The small molecule below binds the protein below.
Small molecule (SMILES): Nc1ncnc2[nH]cnc12

Binding-site contacts:
Ligand atom N1 contacts residue MET183 of chain 1.C at 3.2 Å (h-bond).
Ligand atom C5 contacts residue GLY108 of chain 1.C at 3.7 Å.
Ligand atom C8 contacts residue ASP228 of chain 1.C at 3.5 Å.
Ligand atom C5 contacts residue ASP228 of chain 1.C at 3.8 Å.
Ligand atom C2 contacts residue GLN181 of chain 1.C at 3.5 Å.
Ligand atom N9 contacts residue SER106 of chain 1.C at 4.0 Å.
Ligand atom C8 contacts residue SER227 of chain 1.C at 3.5 Å.
Ligand atom N7 contacts residue ASP228 of chain 1.C at 2.7 Å (salt-bridge).
Ligand atom N1 contacts residue GLN181 of chain 1.C at 4.0 Å.
Ligand atom C2 contacts residue MET204 of chain 1.C at 3.9 Å (hydrophobic).
Ligand atom N7 contacts residue ALA107 of chain 1.C at 3.4 Å.
Ligand atom C2 contacts residue MET183 of chain 1.C at 4.0 Å (hydrophobic).
Ligand atom N7 contacts residue GLY108 of chain 1.C at 3.3 Å (h-bond).
Ligand atom C4 contacts residue GLU203 of chain 1.C at 4.0 Å.
Ligand atom C8 contacts residue ALA107 of chain 1.C at 3.3 Å (hydrophobic).
Ligand atom N6 contacts residue GLN234 of chain 1.C at 3.3 Å (h-bond).
Ligand atom C8 contacts residue SER106 of chain 1.C at 4.0 Å.
Ligand atom N6 contacts residue PHE182 of chain 1.C at 3.6 Å.
Ligand atom C6 contacts residue ASP228 of chain 1.C at 3.9 Å.
Ligand atom N6 contacts residue ASP228 of chain 1.C at 2.9 Å (salt-bridge).
Ligand atom N1 contacts residue VAL202 of chain 1.C at 3.7 Å.
Ligand atom N3 contacts residue GLU203 of chain 1.C at 3.5 Å.
Ligand atom N9 contacts residue ALA107 of chain 1.C at 3.8 Å.
Ligand atom N6 contacts residue GLY108 of chain 1.C at 4.0 Å.
Ligand atom C6 contacts residue PHE182 of chain 1.C at 3.4 Å (hydrophobic).
Ligand atom C6 contacts residue MET183 of chain 1.C at 4.1 Å (hydrophobic).
Ligand atom C4 contacts residue PHE182 of chain 1.C at 4.0 Å (hydrophobic).
Ligand atom C4 contacts residue VAL202 of chain 1.C at 3.8 Å (hydrophobic).
Ligand atom N3 contacts residue VAL202 of chain 1.C at 3.9 Å.
Ligand atom N1 contacts residue PHE182 of chain 1.C at 3.7 Å.
Ligand atom C2 contacts residue PHE182 of chain 1.C at 3.9 Å (hydrophobic).
Ligand atom N6 contacts residue MET183 of chain 1.C at 3.3 Å (h-bond).
Ligand atom N3 contacts residue MET204 of chain 1.C at 3.5 Å.
Ligand atom N7 contacts residue PHE182 of chain 1.C at 3.8 Å.
Ligand atom N7 contacts residue SER227 of chain 1.C at 3.8 Å.
Ligand atom C8 contacts residue GLY108 of chain 1.C at 3.6 Å.
Ligand atom C5 contacts residue PHE182 of chain 1.C at 3.5 Å (hydrophobic).
Ligand atom C5 contacts residue VAL202 of chain 1.C at 4.0 Å (hydrophobic).
Ligand atom C6 contacts residue VAL202 of chain 1.C at 4.0 Å (hydrophobic).
Ligand atom C8 contacts residue PHE238 of chain 1.C at 3.9 Å (hydrophobic).

Sequence of chain 1.C:
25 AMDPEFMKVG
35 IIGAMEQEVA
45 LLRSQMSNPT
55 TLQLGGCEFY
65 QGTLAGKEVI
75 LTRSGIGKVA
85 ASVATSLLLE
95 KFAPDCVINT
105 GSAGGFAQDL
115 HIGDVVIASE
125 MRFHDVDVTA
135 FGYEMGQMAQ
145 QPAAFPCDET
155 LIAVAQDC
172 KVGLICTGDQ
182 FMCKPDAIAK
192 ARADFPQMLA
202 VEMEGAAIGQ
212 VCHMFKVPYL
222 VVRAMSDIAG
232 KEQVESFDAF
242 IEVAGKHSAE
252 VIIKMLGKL